Sequence of chain 1.A:
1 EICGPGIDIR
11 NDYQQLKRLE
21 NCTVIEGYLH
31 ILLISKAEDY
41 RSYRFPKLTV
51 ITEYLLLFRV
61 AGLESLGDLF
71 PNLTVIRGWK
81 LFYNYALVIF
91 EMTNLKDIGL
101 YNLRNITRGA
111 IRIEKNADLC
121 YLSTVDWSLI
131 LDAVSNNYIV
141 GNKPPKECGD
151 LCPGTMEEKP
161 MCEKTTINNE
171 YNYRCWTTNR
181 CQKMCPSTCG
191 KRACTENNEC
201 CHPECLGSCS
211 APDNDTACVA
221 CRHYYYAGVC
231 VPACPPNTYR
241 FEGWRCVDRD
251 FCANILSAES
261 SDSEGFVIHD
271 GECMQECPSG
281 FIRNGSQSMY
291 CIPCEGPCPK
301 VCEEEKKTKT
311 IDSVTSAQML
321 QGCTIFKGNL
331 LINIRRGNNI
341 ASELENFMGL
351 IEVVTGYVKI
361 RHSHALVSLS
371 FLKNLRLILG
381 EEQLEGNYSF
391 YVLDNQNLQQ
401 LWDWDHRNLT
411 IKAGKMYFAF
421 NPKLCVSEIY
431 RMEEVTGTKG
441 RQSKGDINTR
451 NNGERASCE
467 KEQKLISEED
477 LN

A protein and the small-molecule ligand that binds it are described below.
Small molecule (SMILES): CC(=O)N[C@H]1[C@H](O[C@H]2[C@H](O)[C@@H](NC(C)=O)CO[C@@H]2CO[C@@H]2O[C@@H](C)[C@@H](O)[C@@H](O)[C@@H]2O)O[C@H](CO)[C@@H](O)[C@@H]1O

Binding-site contacts:
Ligand atom O7 contacts residue SO41 of chain 1.H at 3.9 Å.
Ligand atom C1 contacts residue ARG222 of chain 1.A at 3.0 Å.
Ligand atom O5 contacts residue HIS223 of chain 1.A at 3.1 Å.
Ligand atom C5 contacts residue ARG222 of chain 1.A at 3.4 Å.
Ligand atom C3 contacts residue ASN105 of chain 1.A at 3.8 Å.
Ligand atom N2 contacts residue ASN105 of chain 1.A at 3.1 Å (h-bond).
Ligand atom O7 contacts residue ASP132 of chain 1.A at 4.1 Å.
Ligand atom O5 contacts residue LEU206 of chain 1.A at 3.7 Å.
Ligand atom C6 contacts residue ARG222 of chain 1.A at 3.0 Å.
Ligand atom C1 contacts residue ASN105 of chain 1.A at 1.5 Å.
Ligand atom C8 contacts residue SER128 of chain 1.A at 3.2 Å.
Ligand atom C4 contacts residue HIS223 of chain 1.A at 3.9 Å.
Ligand atom O7 contacts residue LEU129 of chain 1.A at 3.5 Å (h-bond).
Ligand atom C5 contacts residue ASN105 of chain 1.A at 3.8 Å.
Ligand atom N2 contacts residue ILE130 of chain 1.A at 3.8 Å.
Ligand atom O5 contacts residue THR107 of chain 1.A at 4.0 Å.
Ligand atom C2 contacts residue ARG222 of chain 1.A at 4.0 Å.
Ligand atom O3 contacts residue ASP132 of chain 1.A at 2.9 Å (salt-bridge).
Ligand atom C7 contacts residue LEU129 of chain 1.A at 3.6 Å (hydrophobic).
Ligand atom C8 contacts residue ASP132 of chain 1.A at 3.6 Å.
Ligand atom C5 contacts residue THR107 of chain 1.A at 3.9 Å.
Ligand atom N2 contacts residue ASP132 of chain 1.A at 3.4 Å (salt-bridge).
Ligand atom O5 contacts residue ASN105 of chain 1.A at 2.4 Å (h-bond).
Ligand atom O7 contacts residue ASN105 of chain 1.A at 4.0 Å.
Ligand atom O4 contacts residue HIS223 of chain 1.A at 3.2 Å (h-bond).
Ligand atom O5 contacts residue ARG222 of chain 1.A at 2.5 Å.
Ligand atom C6 contacts residue ARG222 of chain 1.A at 3.0 Å.
Ligand atom C8 contacts residue ILE130 of chain 1.A at 3.3 Å (hydrophobic).
Ligand atom O6 contacts residue ARG222 of chain 1.A at 3.0 Å (salt-bridge).
Ligand atom C3 contacts residue ASP132 of chain 1.A at 3.8 Å.
Ligand atom C7 contacts residue ASP132 of chain 1.A at 3.5 Å.
Ligand atom C7 contacts residue ASN105 of chain 1.A at 3.9 Å.
Ligand atom C5 contacts residue ARG222 of chain 1.A at 4.0 Å.
Ligand atom C7 contacts residue ILE130 of chain 1.A at 3.7 Å (hydrophobic).
Ligand atom C2 contacts residue ASN105 of chain 1.A at 2.6 Å.
Ligand atom C8 contacts residue LEU131 of chain 1.A at 3.3 Å (hydrophobic).
Ligand atom C5 contacts residue HIS223 of chain 1.A at 3.8 Å.
Ligand atom C1 contacts residue SO41 of chain 1.H at 4.0 Å.
Ligand atom C6 contacts residue HIS223 of chain 1.A at 3.6 Å.
Ligand atom C8 contacts residue LEU129 of chain 1.A at 2.9 Å (hydrophobic).